The protein below binds the small molecule below.
Small molecule (SMILES): CC(=O)N[C@@H]1[C@@H](O)[C@H](O)[C@@H](CO)O[C@H]1O

Binding-site contacts:
Ligand atom O5 contacts residue ASN315 of chain 3.B at 2.4 Å (h-bond).
Ligand atom O7 contacts residue ASN315 of chain 3.B at 4.2 Å.
Ligand atom C6 contacts residue ASN315 of chain 3.B at 4.5 Å.
Ligand atom C5 contacts residue ASN315 of chain 3.B at 3.7 Å.
Ligand atom O5 contacts residue THR313 of chain 3.B at 4.3 Å.
Ligand atom C1 contacts residue VAL314 of chain 3.B at 4.4 Å (hydrophobic).
Ligand atom C2 contacts residue ASN315 of chain 3.B at 2.5 Å.
Ligand atom C6 contacts residue THR313 of chain 3.B at 4.5 Å.
Ligand atom C7 contacts residue ASN315 of chain 3.B at 3.3 Å.
Ligand atom C1 contacts residue ASN315 of chain 3.B at 1.4 Å.
Ligand atom N2 contacts residue ASN315 of chain 3.B at 2.8 Å (h-bond).
Ligand atom C8 contacts residue ASN315 of chain 3.B at 3.5 Å.
Ligand atom C4 contacts residue ASN315 of chain 3.B at 4.3 Å.
Ligand atom O5 contacts residue VAL314 of chain 3.B at 3.8 Å.
Ligand atom C3 contacts residue ASN315 of chain 3.B at 3.8 Å.
Ligand atom C8 contacts residue ILE281 of chain 3.B at 4.5 Å (hydrophobic).

Sequence of chain 3.B:
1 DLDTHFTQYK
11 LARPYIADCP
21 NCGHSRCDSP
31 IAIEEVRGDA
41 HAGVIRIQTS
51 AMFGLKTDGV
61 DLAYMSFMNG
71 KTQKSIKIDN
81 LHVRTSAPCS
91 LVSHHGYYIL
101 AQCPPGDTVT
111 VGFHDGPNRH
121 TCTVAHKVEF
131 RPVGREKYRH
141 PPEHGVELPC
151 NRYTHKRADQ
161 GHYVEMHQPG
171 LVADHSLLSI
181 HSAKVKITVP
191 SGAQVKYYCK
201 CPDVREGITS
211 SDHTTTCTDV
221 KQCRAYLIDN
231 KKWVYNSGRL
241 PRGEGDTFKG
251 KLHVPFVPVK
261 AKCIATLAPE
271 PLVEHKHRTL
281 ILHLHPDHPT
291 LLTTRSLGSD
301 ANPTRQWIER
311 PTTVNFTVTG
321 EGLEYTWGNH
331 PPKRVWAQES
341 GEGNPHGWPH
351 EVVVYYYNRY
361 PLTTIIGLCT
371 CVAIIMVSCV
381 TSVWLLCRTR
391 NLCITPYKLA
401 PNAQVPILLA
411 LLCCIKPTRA